The small molecule below binds the protein below.
Small molecule (SMILES): COc1cnc2c(NCc3nnc4ccc(-c5ccccc5)nn34)ccnc2c1

Sequence of chain 1.A:
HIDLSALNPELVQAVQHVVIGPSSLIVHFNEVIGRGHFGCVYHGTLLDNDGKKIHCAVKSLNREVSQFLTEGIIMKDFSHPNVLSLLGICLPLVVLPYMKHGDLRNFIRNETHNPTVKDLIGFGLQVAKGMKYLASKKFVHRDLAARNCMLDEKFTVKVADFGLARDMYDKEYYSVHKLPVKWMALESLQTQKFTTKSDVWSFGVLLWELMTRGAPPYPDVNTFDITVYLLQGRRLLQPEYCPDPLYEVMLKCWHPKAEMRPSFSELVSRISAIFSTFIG

Binding-site contacts:
Ligand atom C21 contacts residue MET113 of chain 1.A at 3.5 Å (hydrophobic).
Ligand atom N6 contacts residue MET113 of chain 1.A at 3.1 Å (h-bond).
Ligand atom C19 contacts residue ILE37 of chain 1.A at 3.8 Å (hydrophobic).
Ligand atom N2 contacts residue TYR183 of chain 1.A at 3.6 Å.
Ligand atom C6 contacts residue ARG161 of chain 1.A at 3.4 Å.
Ligand atom N2 contacts residue MET164 of chain 1.A at 3.7 Å.
Ligand atom C6 contacts residue ASP117 of chain 1.A at 3.7 Å.
Ligand atom C13 contacts residue MET164 of chain 1.A at 3.8 Å (hydrophobic).
Ligand atom C15 contacts residue MET113 of chain 1.A at 3.8 Å (hydrophobic).
Ligand atom C5 contacts residue TYR183 of chain 1.A at 3.7 Å (hydrophobic).
Ligand atom C4 contacts residue TYR183 of chain 1.A at 3.5 Å (hydrophobic).
Ligand atom C15 contacts residue ALA61 of chain 1.A at 3.5 Å (hydrophobic).
Ligand atom C17 contacts residue MET164 of chain 1.A at 3.5 Å (hydrophobic).
Ligand atom C11 contacts residue TYR183 of chain 1.A at 3.3 Å (hydrophobic).
Ligand atom N7 contacts residue VAL45 of chain 1.A at 3.7 Å.
Ligand atom C20 contacts residue ILE37 of chain 1.A at 3.3 Å (hydrophobic).
Ligand atom N3 contacts residue ALA174 of chain 1.A at 3.4 Å.
Ligand atom C18 contacts residue MET113 of chain 1.A at 3.4 Å (hydrophobic).
Ligand atom C7 contacts residue ASP117 of chain 1.A at 3.5 Å.
Ligand atom C6 contacts residue TYR183 of chain 1.A at 3.5 Å (hydrophobic).
Ligand atom C15 contacts residue PRO111 of chain 1.A at 3.3 Å (hydrophobic).
Ligand atom C4 contacts residue MET164 of chain 1.A at 3.8 Å (hydrophobic).
Ligand atom C14 contacts residue ALA61 of chain 1.A at 3.7 Å (hydrophobic).
Ligand atom C12 contacts residue TYR183 of chain 1.A at 3.5 Å (hydrophobic).
Ligand atom C21 contacts residue TYR112 of chain 1.A at 3.5 Å (hydrophobic).
Ligand atom C1 contacts residue TYR183 of chain 1.A at 3.6 Å (hydrophobic).
Ligand atom C2 contacts residue MET164 of chain 1.A at 3.5 Å (hydrophobic).
Ligand atom C2 contacts residue ARG161 of chain 1.A at 3.3 Å.
Ligand atom N1 contacts residue TYR183 of chain 1.A at 3.4 Å.
Ligand atom C2 contacts residue TYR183 of chain 1.A at 3.7 Å (hydrophobic).
Ligand atom N3 contacts residue ASP175 of chain 1.A at 3.1 Å (salt-bridge).
Ligand atom N6 contacts residue MET164 of chain 1.A at 3.6 Å.
Ligand atom O1 contacts residue ILE37 of chain 1.A at 3.6 Å.
Ligand atom C3 contacts residue MET164 of chain 1.A at 3.6 Å (hydrophobic).
Ligand atom C1 contacts residue MET164 of chain 1.A at 3.6 Å (hydrophobic).
Ligand atom N4 contacts residue ALA179 of chain 1.A at 3.7 Å.
Ligand atom N6 contacts residue ALA61 of chain 1.A at 3.6 Å.
Ligand atom N4 contacts residue TYR183 of chain 1.A at 3.6 Å (h-bond).
Ligand atom C16 contacts residue MET164 of chain 1.A at 3.4 Å (hydrophobic).
Ligand atom C8 contacts residue ASP117 of chain 1.A at 3.7 Å.